This protein binds this small molecule.
Small molecule (SMILES): O=c1[nH]cnc2c1ncn2[C@@H]1O[C@H](COP(=O)(O)O)[C@@H](O)[C@H]1O

Binding-site contacts:
Ligand atom P contacts residue MG1 of chain 1.S at 3.4 Å.
Ligand atom O3P contacts residue ASP140 of chain 1.E at 3.0 Å (salt-bridge).
Ligand atom O3P contacts residue MG1 of chain 1.S at 1.9 Å.
Ligand atom P contacts residue ASN142 of chain 1.E at 3.6 Å.
Ligand atom C5 contacts residue TRP335 of chain 1.E at 3.6 Å (hydrophobic).
Ligand atom C2 contacts residue LYS275 of chain 1.E at 3.3 Å.
Ligand atom C2' contacts residue ASP333 of chain 1.E at 3.3 Å.
Ligand atom O6 contacts residue ASP337 of chain 1.E at 2.9 Å (salt-bridge).
Ligand atom C6 contacts residue TRP335 of chain 1.E at 3.4 Å (hydrophobic).
Ligand atom O2P contacts residue ALA175 of chain 1.E at 3.0 Å.
Ligand atom O3P contacts residue ASN142 of chain 1.E at 3.0 Å.
Ligand atom O1P contacts residue THR174 of chain 1.E at 2.5 Å (h-bond).
Ligand atom C6 contacts residue ALA175 of chain 1.E at 3.6 Å (hydrophobic).
Ligand atom O2' contacts residue ASP333 of chain 1.E at 3.2 Å (salt-bridge).
Ligand atom O1P contacts residue ASN142 of chain 1.E at 3.1 Å (h-bond).
Ligand atom O2P contacts residue ASN371 of chain 1.E at 2.6 Å (h-bond).
Ligand atom N1 contacts residue LYS275 of chain 1.E at 3.2 Å (salt-bridge).
Ligand atom O1P contacts residue ASP140 of chain 1.E at 2.8 Å (salt-bridge).
Ligand atom N1 contacts residue TRP335 of chain 1.E at 3.5 Å.
Ligand atom O5' contacts residue ASN142 of chain 1.E at 3.0 Å (h-bond).
Ligand atom N1 contacts residue SER177 of chain 1.E at 3.5 Å (h-bond).
Ligand atom O3' contacts residue GLY330 of chain 1.E at 2.8 Å (h-bond).
Ligand atom O1P contacts residue ALA175 of chain 1.E at 3.1 Å (h-bond).
Ligand atom C5' contacts residue ASN142 of chain 1.E at 3.7 Å.
Ligand atom O4' contacts residue ASN142 of chain 1.E at 3.3 Å (h-bond).
Ligand atom P contacts residue ALA175 of chain 1.E at 3.6 Å.
Ligand atom N7 contacts residue PHE328 of chain 1.E at 3.6 Å.
Ligand atom N7 contacts residue TRP335 of chain 1.E at 3.5 Å.
Ligand atom O6 contacts residue SER177 of chain 1.E at 3.4 Å.
Ligand atom C8 contacts residue PHE328 of chain 1.E at 3.3 Å (hydrophobic).
Ligand atom O2' contacts residue ASP148 of chain 1.E at 3.5 Å (salt-bridge).
Ligand atom O6 contacts residue TRP335 of chain 1.E at 3.5 Å.
Ligand atom P contacts residue ASP140 of chain 1.E at 3.2 Å.
Ligand atom C5 contacts residue ALA175 of chain 1.E at 3.3 Å (hydrophobic).
Ligand atom O6 contacts residue ALA175 of chain 1.E at 3.5 Å (h-bond).
Ligand atom N7 contacts residue ALA175 of chain 1.E at 3.1 Å (h-bond).
Ligand atom O3' contacts residue ASP148 of chain 1.E at 3.4 Å (salt-bridge).
Ligand atom C4' contacts residue ASN142 of chain 1.E at 3.5 Å.
Ligand atom O2P contacts residue LYS341 of chain 1.E at 3.6 Å (salt-bridge).
Ligand atom O3' contacts residue ASP333 of chain 1.E at 3.5 Å.

Sequence of chain 1.E:
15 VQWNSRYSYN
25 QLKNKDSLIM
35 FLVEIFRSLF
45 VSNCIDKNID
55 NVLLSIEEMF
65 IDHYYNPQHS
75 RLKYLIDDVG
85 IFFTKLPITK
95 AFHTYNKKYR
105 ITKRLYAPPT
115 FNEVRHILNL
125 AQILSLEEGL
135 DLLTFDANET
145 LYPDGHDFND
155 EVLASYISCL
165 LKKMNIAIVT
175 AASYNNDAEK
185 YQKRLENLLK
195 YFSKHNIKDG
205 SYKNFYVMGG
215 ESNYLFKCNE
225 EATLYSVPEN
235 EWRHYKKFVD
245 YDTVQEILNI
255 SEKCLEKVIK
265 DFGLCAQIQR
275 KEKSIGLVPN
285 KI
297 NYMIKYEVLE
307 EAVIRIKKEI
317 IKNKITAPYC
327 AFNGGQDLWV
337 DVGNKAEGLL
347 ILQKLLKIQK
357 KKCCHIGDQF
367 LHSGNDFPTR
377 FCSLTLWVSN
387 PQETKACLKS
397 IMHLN